A protein and the small-molecule ligand that binds it are described below.
Small molecule (SMILES): CC(=O)N[C@H]1[C@H](O[C@H]2[C@H](O)[C@@H](NC(C)=O)CO[C@@H]2CO)O[C@H](CO)[C@@H](O[C@@H]2O[C@H](CO)[C@@H](O)[C@H](O[C@H]3O[C@H](CO)[C@@H](O)[C@H](O)[C@@H]3O)[C@@H]2O)[C@@H]1O

Binding-site contacts:
Ligand atom C7 contacts residue SER415 of chain 1.A at 4.0 Å.
Ligand atom C2 contacts residue SER415 of chain 1.A at 4.1 Å.
Ligand atom N2 contacts residue SER415 of chain 1.A at 3.3 Å (h-bond).
Ligand atom C3 contacts residue VAL414 of chain 1.A at 3.7 Å (hydrophobic).
Ligand atom C7 contacts residue VAL414 of chain 1.A at 4.4 Å (hydrophobic).
Ligand atom C8 contacts residue SER415 of chain 1.A at 3.9 Å.
Ligand atom C7 contacts residue ASN346 of chain 1.A at 3.9 Å.
Ligand atom O5 contacts residue GLU181 of chain 1.A at 4.3 Å.
Ligand atom C8 contacts residue VAL414 of chain 1.A at 4.4 Å (hydrophobic).
Ligand atom C6 contacts residue GLU181 of chain 1.A at 3.8 Å.
Ligand atom C8 contacts residue VAL224 of chain 1.A at 4.0 Å (hydrophobic).
Ligand atom C8 contacts residue LEU231 of chain 1.A at 3.6 Å (hydrophobic).
Ligand atom C8 contacts residue ASN346 of chain 1.A at 3.8 Å.
Ligand atom C3 contacts residue SER415 of chain 1.A at 4.0 Å.
Ligand atom O7 contacts residue ASN346 of chain 1.A at 3.4 Å (h-bond).
Ligand atom O4 contacts residue VAL414 of chain 1.A at 3.8 Å.
Ligand atom O5 contacts residue ASN232 of chain 1.A at 2.4 Å (h-bond).
Ligand atom O7 contacts residue CYS413 of chain 1.A at 4.1 Å.
Ligand atom C1 contacts residue SER415 of chain 1.A at 4.4 Å.
Ligand atom O4 contacts residue CYS413 of chain 1.A at 4.3 Å.
Ligand atom N2 contacts residue ASN232 of chain 1.A at 2.9 Å (h-bond).
Ligand atom C5 contacts residue VAL414 of chain 1.A at 3.4 Å (hydrophobic).
Ligand atom O5 contacts residue NAG1 of chain 1.JA at 3.7 Å.
Ligand atom C2 contacts residue ASN232 of chain 1.A at 2.4 Å.
Ligand atom C1 contacts residue ASN232 of chain 1.A at 1.4 Å.
Ligand atom O6 contacts residue NAG1 of chain 1.JA at 3.4 Å.
Ligand atom O6 contacts residue GLY348 of chain 1.A at 3.4 Å.
Ligand atom C4 contacts residue VAL414 of chain 1.A at 3.9 Å (hydrophobic).
Ligand atom C6 contacts residue VAL414 of chain 1.A at 4.4 Å (hydrophobic).
Ligand atom C4 contacts residue ASN232 of chain 1.A at 4.2 Å.
Ligand atom O5 contacts residue VAL414 of chain 1.A at 4.2 Å.
Ligand atom O7 contacts residue PRO182 of chain 1.A at 3.9 Å.
Ligand atom C3 contacts residue ASN232 of chain 1.A at 3.8 Å.
Ligand atom C5 contacts residue ASN232 of chain 1.A at 3.7 Å.
Ligand atom C1 contacts residue VAL414 of chain 1.A at 4.1 Å (hydrophobic).
Ligand atom C1 contacts residue NAG1 of chain 1.JA at 4.3 Å.
Ligand atom O7 contacts residue VAL414 of chain 1.A at 3.9 Å.
Ligand atom C5 contacts residue GLU181 of chain 1.A at 3.6 Å.
Ligand atom O3 contacts residue CYS413 of chain 1.A at 4.1 Å.
Ligand atom C7 contacts residue ASN232 of chain 1.A at 3.9 Å.

Sequence of chain 1.A:
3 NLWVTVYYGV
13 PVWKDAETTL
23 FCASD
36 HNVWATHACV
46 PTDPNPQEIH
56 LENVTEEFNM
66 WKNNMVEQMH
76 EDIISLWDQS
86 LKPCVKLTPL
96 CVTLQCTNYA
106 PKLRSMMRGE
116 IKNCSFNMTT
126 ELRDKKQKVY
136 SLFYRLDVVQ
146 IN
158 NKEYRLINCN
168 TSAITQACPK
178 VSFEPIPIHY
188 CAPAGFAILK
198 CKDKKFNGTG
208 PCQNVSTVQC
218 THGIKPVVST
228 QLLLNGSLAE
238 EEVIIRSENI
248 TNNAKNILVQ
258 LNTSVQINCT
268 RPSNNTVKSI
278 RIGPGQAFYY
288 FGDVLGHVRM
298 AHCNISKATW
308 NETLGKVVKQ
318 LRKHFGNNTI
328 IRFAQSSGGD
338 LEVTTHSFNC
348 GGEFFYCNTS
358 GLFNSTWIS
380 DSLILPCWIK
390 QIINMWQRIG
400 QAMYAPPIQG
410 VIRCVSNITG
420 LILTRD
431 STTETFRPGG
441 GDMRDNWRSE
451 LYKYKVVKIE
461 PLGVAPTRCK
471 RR